Binding-site contacts:
Ligand atom C1 contacts residue VAL30 of chain 1.A at 4.0 Å (hydrophobic).
Ligand atom C4 contacts residue TYR85 of chain 1.A at 3.5 Å (hydrophobic).
Ligand atom O1 contacts residue TYR85 of chain 1.A at 4.1 Å.
Ligand atom C4 contacts residue VAL40 of chain 1.A at 4.0 Å (hydrophobic).
Ligand atom N1 contacts residue ASN86 of chain 1.A at 4.3 Å.
Ligand atom O1 contacts residue ASN86 of chain 1.A at 2.8 Å (h-bond).
Ligand atom O2 contacts residue ILE96 of chain 1.A at 2.9 Å.
Ligand atom C6 contacts residue ILE96 of chain 1.A at 3.7 Å (hydrophobic).
Ligand atom C7 contacts residue VAL30 of chain 1.A at 3.9 Å (hydrophobic).
Ligand atom C2 contacts residue VAL35 of chain 1.A at 4.0 Å (hydrophobic).
Ligand atom C5 contacts residue ILE96 of chain 1.A at 3.2 Å (hydrophobic).
Ligand atom O2 contacts residue ASN86 of chain 1.A at 3.5 Å (h-bond).
Ligand atom BR1 contacts residue VAL30 of chain 1.A at 3.6 Å.
Ligand atom C2 contacts residue ASN86 of chain 1.A at 3.8 Å.
Ligand atom C2 contacts residue TYR43 of chain 1.A at 4.3 Å (hydrophobic).
Ligand atom C5 contacts residue ASN86 of chain 1.A at 3.9 Å.
Ligand atom O1 contacts residue ILE96 of chain 1.A at 4.2 Å.
Ligand atom C3 contacts residue TYR85 of chain 1.A at 4.2 Å (hydrophobic).
Ligand atom C8 contacts residue VAL30 of chain 1.A at 3.6 Å (hydrophobic).
Ligand atom N1 contacts residue VAL30 of chain 1.A at 4.4 Å.
Ligand atom C3 contacts residue ASN86 of chain 1.A at 3.6 Å.
Ligand atom C3 contacts residue ILE96 of chain 1.A at 4.1 Å (hydrophobic).
Ligand atom O1 contacts residue TYR43 of chain 1.A at 4.0 Å.
Ligand atom N2 contacts residue ILE96 of chain 1.A at 3.5 Å.
Ligand atom C2 contacts residue ILE96 of chain 1.A at 4.4 Å (hydrophobic).
Ligand atom C6 contacts residue VAL30 of chain 1.A at 4.4 Å (hydrophobic).
Ligand atom C1 contacts residue PHE31 of chain 1.A at 4.3 Å (hydrophobic).
Ligand atom C1 contacts residue VAL35 of chain 1.A at 3.8 Å (hydrophobic).
Ligand atom O1 contacts residue ALA82 of chain 1.A at 4.5 Å.
Ligand atom N2 contacts residue VAL30 of chain 1.A at 4.1 Å.
Ligand atom C4 contacts residue ASN86 of chain 1.A at 4.2 Å.
Ligand atom N1 contacts residue VAL35 of chain 1.A at 4.0 Å.

The small molecule below binds the protein below.
Small molecule (SMILES): CC(=O)N[C@@H](C)C(=O)NCC#CBr

Sequence of chain 1.A:
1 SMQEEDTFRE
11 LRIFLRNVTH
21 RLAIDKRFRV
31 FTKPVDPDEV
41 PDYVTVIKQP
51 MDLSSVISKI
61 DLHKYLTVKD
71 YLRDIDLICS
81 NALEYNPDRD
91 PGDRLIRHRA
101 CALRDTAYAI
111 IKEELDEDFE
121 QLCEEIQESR